Sequence of chain 1.A:
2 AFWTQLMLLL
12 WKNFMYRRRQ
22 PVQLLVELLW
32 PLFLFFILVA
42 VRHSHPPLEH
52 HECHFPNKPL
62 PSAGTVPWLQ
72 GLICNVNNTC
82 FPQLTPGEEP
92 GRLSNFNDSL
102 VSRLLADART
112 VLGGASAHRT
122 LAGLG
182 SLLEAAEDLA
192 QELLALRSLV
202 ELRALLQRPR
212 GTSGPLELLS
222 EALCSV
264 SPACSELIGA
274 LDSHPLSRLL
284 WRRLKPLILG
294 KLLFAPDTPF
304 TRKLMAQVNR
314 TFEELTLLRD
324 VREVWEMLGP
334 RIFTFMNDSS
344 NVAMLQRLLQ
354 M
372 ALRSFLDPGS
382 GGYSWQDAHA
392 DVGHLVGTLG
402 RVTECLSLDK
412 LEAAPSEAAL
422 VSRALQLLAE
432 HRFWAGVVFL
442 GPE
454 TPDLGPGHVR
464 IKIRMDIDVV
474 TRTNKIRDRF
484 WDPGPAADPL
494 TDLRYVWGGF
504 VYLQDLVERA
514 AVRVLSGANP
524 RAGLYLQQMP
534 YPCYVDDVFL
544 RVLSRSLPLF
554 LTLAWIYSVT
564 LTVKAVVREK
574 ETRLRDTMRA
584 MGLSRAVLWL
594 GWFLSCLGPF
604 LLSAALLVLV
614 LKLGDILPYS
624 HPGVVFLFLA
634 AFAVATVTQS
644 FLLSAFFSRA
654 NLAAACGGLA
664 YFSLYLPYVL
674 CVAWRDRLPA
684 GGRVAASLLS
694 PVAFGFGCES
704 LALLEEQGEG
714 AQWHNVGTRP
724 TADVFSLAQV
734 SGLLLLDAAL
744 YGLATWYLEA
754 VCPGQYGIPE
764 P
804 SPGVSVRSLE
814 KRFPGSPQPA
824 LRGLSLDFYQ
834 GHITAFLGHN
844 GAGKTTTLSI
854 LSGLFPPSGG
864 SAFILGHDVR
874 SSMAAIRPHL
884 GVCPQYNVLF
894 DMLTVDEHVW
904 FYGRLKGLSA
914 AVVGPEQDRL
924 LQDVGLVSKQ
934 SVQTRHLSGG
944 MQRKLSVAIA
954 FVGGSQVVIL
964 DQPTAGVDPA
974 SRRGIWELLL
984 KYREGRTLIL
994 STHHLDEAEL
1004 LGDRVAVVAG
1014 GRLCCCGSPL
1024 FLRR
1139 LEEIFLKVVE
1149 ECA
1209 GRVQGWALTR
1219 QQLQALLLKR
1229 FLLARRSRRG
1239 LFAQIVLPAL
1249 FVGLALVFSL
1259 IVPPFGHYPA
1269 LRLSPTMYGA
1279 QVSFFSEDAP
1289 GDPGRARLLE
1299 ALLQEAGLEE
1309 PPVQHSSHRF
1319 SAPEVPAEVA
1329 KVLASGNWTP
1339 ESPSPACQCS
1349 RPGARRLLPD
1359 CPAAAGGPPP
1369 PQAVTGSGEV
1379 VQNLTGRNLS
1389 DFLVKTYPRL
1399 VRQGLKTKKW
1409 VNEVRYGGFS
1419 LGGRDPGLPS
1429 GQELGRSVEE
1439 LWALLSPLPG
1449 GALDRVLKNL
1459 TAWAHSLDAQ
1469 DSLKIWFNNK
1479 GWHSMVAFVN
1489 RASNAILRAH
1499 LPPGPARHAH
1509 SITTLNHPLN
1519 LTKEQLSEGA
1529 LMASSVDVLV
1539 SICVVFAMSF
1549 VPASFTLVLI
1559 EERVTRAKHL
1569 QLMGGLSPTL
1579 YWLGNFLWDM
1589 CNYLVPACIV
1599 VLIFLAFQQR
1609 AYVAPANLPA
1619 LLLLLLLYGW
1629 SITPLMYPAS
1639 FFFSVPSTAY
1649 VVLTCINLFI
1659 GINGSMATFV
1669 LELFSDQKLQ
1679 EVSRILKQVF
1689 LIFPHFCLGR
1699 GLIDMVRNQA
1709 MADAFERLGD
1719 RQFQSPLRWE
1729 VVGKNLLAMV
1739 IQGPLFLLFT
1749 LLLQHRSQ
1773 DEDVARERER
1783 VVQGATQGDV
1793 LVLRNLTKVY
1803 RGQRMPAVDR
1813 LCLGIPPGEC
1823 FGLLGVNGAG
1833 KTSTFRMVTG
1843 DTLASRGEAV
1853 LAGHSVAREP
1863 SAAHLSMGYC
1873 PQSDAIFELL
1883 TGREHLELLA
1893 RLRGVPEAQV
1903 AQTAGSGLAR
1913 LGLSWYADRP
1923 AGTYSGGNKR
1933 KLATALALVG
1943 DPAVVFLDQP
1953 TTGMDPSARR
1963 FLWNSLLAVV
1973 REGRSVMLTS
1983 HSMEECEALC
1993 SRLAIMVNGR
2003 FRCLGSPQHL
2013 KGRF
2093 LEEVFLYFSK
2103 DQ

Binding-site contacts:
Ligand atom C4 contacts residue ASN312 of chain 1.A at 4.2 Å.
Ligand atom C5 contacts residue LEU409 of chain 1.A at 3.8 Å (hydrophobic).
Ligand atom N2 contacts residue ASN312 of chain 1.A at 3.1 Å (h-bond).
Ligand atom C7 contacts residue ASN312 of chain 1.A at 3.6 Å.
Ligand atom C1 contacts residue ASN312 of chain 1.A at 1.4 Å.
Ligand atom C5 contacts residue ASP410 of chain 1.A at 4.4 Å.
Ligand atom C8 contacts residue ASN312 of chain 1.A at 3.6 Å.
Ligand atom O5 contacts residue GLU316 of chain 1.A at 4.3 Å.
Ligand atom C2 contacts residue ASN312 of chain 1.A at 2.4 Å.
Ligand atom C3 contacts residue ASN312 of chain 1.A at 3.7 Å.
Ligand atom C6 contacts residue ASP410 of chain 1.A at 4.3 Å.
Ligand atom O6 contacts residue LEU409 of chain 1.A at 2.6 Å (h-bond).
Ligand atom C6 contacts residue LEU409 of chain 1.A at 3.4 Å (hydrophobic).
Ligand atom O4 contacts residue ASP410 of chain 1.A at 4.0 Å.
Ligand atom C5 contacts residue ASN312 of chain 1.A at 3.6 Å.
Ligand atom C4 contacts residue ASP410 of chain 1.A at 4.4 Å.
Ligand atom O3 contacts residue ASN312 of chain 1.A at 4.2 Å.
Ligand atom O5 contacts residue ASN312 of chain 1.A at 2.4 Å (h-bond).
Ligand atom O6 contacts residue ASP410 of chain 1.A at 3.1 Å (salt-bridge).

This small molecule binds to this protein.
Small molecule (SMILES): CC(=O)N[C@@H]1[C@@H](O)[C@H](O)[C@@H](CO)O[C@H]1O